Binding-site contacts:
Ligand atom O4 contacts residue LYS84 of chain 2.A at 2.9 Å (salt-bridge).
Ligand atom O3 contacts residue LYS84 of chain 2.A at 2.9 Å (salt-bridge).
Ligand atom O5 contacts residue ARG229 of chain 1.A at 2.9 Å (salt-bridge).
Ligand atom O2P contacts residue ARG54 of chain 1.A at 2.8 Å (salt-bridge).
Ligand atom C1P contacts residue LEU267 of chain 1.A at 3.3 Å (hydrophobic).
Ligand atom O1P contacts residue LYS84 of chain 2.A at 2.8 Å (salt-bridge).
Ligand atom C5 contacts residue LEU267 of chain 1.A at 3.5 Å (hydrophobic).
Ligand atom C4 contacts residue ARG167 of chain 1.A at 3.5 Å.
Ligand atom N2 contacts residue LEU267 of chain 1.A at 2.7 Å (h-bond).
Ligand atom O3P contacts residue THR53 of chain 1.A at 3.6 Å.
Ligand atom P contacts residue ARG54 of chain 1.A at 3.7 Å.
Ligand atom O1 contacts residue HIS134 of chain 1.A at 2.8 Å (h-bond).
Ligand atom O2 contacts residue HIS134 of chain 1.A at 3.5 Å.
Ligand atom O3P contacts residue ARG105 of chain 1.A at 3.2 Å (salt-bridge).
Ligand atom O1 contacts residue THR55 of chain 1.A at 2.9 Å (h-bond).
Ligand atom C5 contacts residue GLN231 of chain 1.A at 3.6 Å.
Ligand atom C2 contacts residue LEU267 of chain 1.A at 3.6 Å (hydrophobic).
Ligand atom C1 contacts residue LEU267 of chain 1.A at 3.4 Å (hydrophobic).
Ligand atom O1P contacts residue ARG105 of chain 1.A at 2.8 Å (salt-bridge).
Ligand atom P contacts residue THR53 of chain 1.A at 3.7 Å.
Ligand atom O3P contacts residue SER52 of chain 1.A at 2.7 Å (h-bond).
Ligand atom P contacts residue SER80 of chain 2.A at 3.5 Å.
Ligand atom C5 contacts residue ARG229 of chain 1.A at 3.6 Å.
Ligand atom O1P contacts residue SER80 of chain 2.A at 3.1 Å (h-bond).
Ligand atom O1 contacts residue ARG105 of chain 1.A at 2.9 Å (salt-bridge).
Ligand atom C3 contacts residue LEU267 of chain 1.A at 3.4 Å (hydrophobic).
Ligand atom C1P contacts residue ARG54 of chain 1.A at 3.3 Å.
Ligand atom O4 contacts residue ARG229 of chain 1.A at 2.9 Å (salt-bridge).
Ligand atom O1 contacts residue GLN137 of chain 1.A at 3.6 Å.
Ligand atom O3 contacts residue ARG167 of chain 1.A at 2.8 Å (salt-bridge).
Ligand atom O3P contacts residue ARG54 of chain 1.A at 3.5 Å (salt-bridge).
Ligand atom C4 contacts residue HIS134 of chain 1.A at 3.7 Å.
Ligand atom O3 contacts residue ARG105 of chain 1.A at 3.4 Å (salt-bridge).
Ligand atom O2 contacts residue ARG167 of chain 1.A at 2.7 Å (salt-bridge).
Ligand atom O2P contacts residue SER80 of chain 2.A at 2.9 Å (h-bond).
Ligand atom O2P contacts residue THR53 of chain 1.A at 2.8 Å (h-bond).
Ligand atom C3 contacts residue THR168 of chain 1.A at 3.7 Å.
Ligand atom P contacts residue ARG105 of chain 1.A at 3.6 Å.
Ligand atom O3P contacts residue THR55 of chain 1.A at 2.7 Å (h-bond).
Ligand atom O5 contacts residue GLN231 of chain 1.A at 3.0 Å (h-bond).

The protein below binds the small molecule below.
Small molecule (SMILES): O=C(O)C[C@H](NC(=O)CP(=O)(O)O)C(=O)O

Sequence of chain 1.A:
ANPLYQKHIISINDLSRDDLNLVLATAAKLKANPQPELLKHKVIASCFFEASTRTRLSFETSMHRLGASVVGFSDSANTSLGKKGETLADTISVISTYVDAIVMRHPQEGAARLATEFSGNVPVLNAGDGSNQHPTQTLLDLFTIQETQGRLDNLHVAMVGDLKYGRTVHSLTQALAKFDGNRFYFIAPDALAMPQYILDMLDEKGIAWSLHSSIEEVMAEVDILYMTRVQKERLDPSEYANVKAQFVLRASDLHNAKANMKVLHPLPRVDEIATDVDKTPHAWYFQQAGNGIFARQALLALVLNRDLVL

Sequence of chain 2.A:
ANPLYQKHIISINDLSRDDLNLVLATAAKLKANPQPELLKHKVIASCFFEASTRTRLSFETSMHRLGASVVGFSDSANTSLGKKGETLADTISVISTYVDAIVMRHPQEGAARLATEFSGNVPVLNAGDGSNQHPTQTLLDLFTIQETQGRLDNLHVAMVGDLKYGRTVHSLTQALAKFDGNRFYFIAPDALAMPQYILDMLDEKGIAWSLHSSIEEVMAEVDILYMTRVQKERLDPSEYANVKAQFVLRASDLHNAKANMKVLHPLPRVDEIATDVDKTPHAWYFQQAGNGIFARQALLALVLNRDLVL